A small-molecule ligand and the protein it binds are described below.
Small molecule (SMILES): C[C@H](N)C(=O)N[C@@H](CCC(=O)O)C(=O)N[C@@H](CCCN=C(N)N)C(=O)N[C@@H](Cc1cnc[nH]1)C(=O)N[C@H](C(=O)N[C@@H](CS)C(=O)O)[C@@H](C)OP(=O)(O)O

Sequence of chain 2.A:
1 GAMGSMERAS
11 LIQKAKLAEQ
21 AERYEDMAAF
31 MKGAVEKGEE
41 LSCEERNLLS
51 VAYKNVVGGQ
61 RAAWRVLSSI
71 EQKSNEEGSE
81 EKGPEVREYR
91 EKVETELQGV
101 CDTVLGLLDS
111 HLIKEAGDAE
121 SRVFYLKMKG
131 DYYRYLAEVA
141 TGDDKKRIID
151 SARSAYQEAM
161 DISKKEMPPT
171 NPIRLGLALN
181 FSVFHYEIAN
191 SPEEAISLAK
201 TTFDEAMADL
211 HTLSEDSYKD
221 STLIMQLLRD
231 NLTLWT

Binding-site contacts:
Ligand atom N contacts residue ASN180 of chain 2.A at 2.9 Å (h-bond).
Ligand atom O contacts residue LYS127 of chain 2.A at 3.1 Å (salt-bridge).
Ligand atom P contacts residue ARG134 of chain 2.A at 3.8 Å.
Ligand atom P contacts residue ARG61 of chain 2.A at 3.7 Å.
Ligand atom O1P contacts residue ARG61 of chain 2.A at 2.9 Å (salt-bridge).
Ligand atom O contacts residue ASN231 of chain 2.A at 3.0 Å (h-bond).
Ligand atom O2P contacts residue ARG61 of chain 2.A at 2.9 Å (salt-bridge).
Ligand atom NH2 contacts residue GLU187 of chain 2.A at 2.8 Å (salt-bridge).
Ligand atom C contacts residue ASN231 of chain 2.A at 3.6 Å.
Ligand atom NE2 contacts residue LEU227 of chain 2.A at 3.8 Å.
Ligand atom SG contacts residue ASN180 of chain 2.A at 3.8 Å.
Ligand atom N contacts residue ASN231 of chain 2.A at 2.8 Å (h-bond).
Ligand atom CD contacts residue GLU187 of chain 2.A at 3.6 Å.
Ligand atom CG2 contacts residue VAL183 of chain 2.A at 3.7 Å (hydrophobic).
Ligand atom CG2 contacts residue ASN180 of chain 2.A at 3.7 Å.
Ligand atom CG contacts residue LEU227 of chain 2.A at 3.7 Å (hydrophobic).
Ligand atom CB contacts residue ASN231 of chain 2.A at 3.7 Å.
Ligand atom O contacts residue ASN180 of chain 2.A at 2.9 Å (h-bond).
Ligand atom O2P contacts residue ARG134 of chain 2.A at 2.8 Å (salt-bridge).
Ligand atom O3P contacts residue TYR135 of chain 2.A at 2.6 Å (h-bond).
Ligand atom ND1 contacts residue LEU227 of chain 2.A at 3.8 Å.
Ligand atom P contacts residue TYR135 of chain 2.A at 3.8 Å.
Ligand atom CA contacts residue ASN180 of chain 2.A at 3.3 Å.
Ligand atom NE contacts residue GLU187 of chain 2.A at 2.9 Å (salt-bridge).
Ligand atom N contacts residue LEU234 of chain 2.A at 3.5 Å.
Ligand atom O3P contacts residue ARG134 of chain 2.A at 2.8 Å (salt-bridge).
Ligand atom O contacts residue LEU234 of chain 2.A at 3.4 Å.
Ligand atom CB contacts residue ASN180 of chain 2.A at 3.3 Å.
Ligand atom CZ contacts residue GLU187 of chain 2.A at 3.5 Å.
Ligand atom CA contacts residue ASN231 of chain 2.A at 3.4 Å.
Ligand atom O contacts residue LEU179 of chain 2.A at 3.6 Å.
Ligand atom CD2 contacts residue ASP230 of chain 2.A at 3.5 Å.
Ligand atom NE2 contacts residue ASP230 of chain 2.A at 2.9 Å (salt-bridge).
Ligand atom CD2 contacts residue ASN231 of chain 2.A at 3.6 Å.
Ligand atom CD2 contacts residue LEU227 of chain 2.A at 3.6 Å (hydrophobic).
Ligand atom CA contacts residue ASN231 of chain 2.A at 3.8 Å.
Ligand atom C contacts residue ASN180 of chain 2.A at 3.6 Å.
Ligand atom SG contacts residue GLY176 of chain 2.A at 3.4 Å.
Ligand atom O contacts residue VAL183 of chain 2.A at 3.5 Å.
Ligand atom OXT contacts residue LYS54 of chain 2.A at 3.6 Å.